Binding-site contacts:
Ligand atom C5 contacts residue ASN20 of chain 1.D at 3.4 Å.
Ligand atom O contacts residue GLN155 of chain 1.D at 4.3 Å.
Ligand atom C1 contacts residue LYS17 of chain 1.D at 4.0 Å.
Ligand atom C9 contacts residue TYR156 of chain 1.D at 3.8 Å (hydrophobic).
Ligand atom C2 contacts residue ALA16 of chain 1.D at 4.0 Å (hydrophobic).
Ligand atom C7 contacts residue TYR156 of chain 1.D at 3.7 Å (hydrophobic).
Ligand atom O1 contacts residue TYR156 of chain 1.D at 4.0 Å.
Ligand atom C9 contacts residue LYS17 of chain 1.D at 4.3 Å.
Ligand atom C2 contacts residue ASN20 of chain 1.D at 4.1 Å.
Ligand atom O1 contacts residue GLN155 of chain 1.D at 3.1 Å (h-bond).
Ligand atom C3 contacts residue ASN20 of chain 1.D at 4.0 Å.
Ligand atom C6 contacts residue ASN20 of chain 1.D at 4.0 Å.
Ligand atom C10 contacts residue GLN155 of chain 1.D at 3.8 Å.
Ligand atom O2 contacts residue ASN20 of chain 1.D at 3.5 Å (h-bond).
Ligand atom C8 contacts residue TYR156 of chain 1.D at 4.2 Å (hydrophobic).
Ligand atom C1 contacts residue ALA16 of chain 1.D at 3.9 Å (hydrophobic).
Ligand atom C contacts residue LYS17 of chain 1.D at 4.2 Å.
Ligand atom C4 contacts residue ASN20 of chain 1.D at 3.3 Å.

This protein binds this small molecule.
Small molecule (SMILES): O=C(O)c1cc2ccccc2cc1O

Sequence of chain 1.D:
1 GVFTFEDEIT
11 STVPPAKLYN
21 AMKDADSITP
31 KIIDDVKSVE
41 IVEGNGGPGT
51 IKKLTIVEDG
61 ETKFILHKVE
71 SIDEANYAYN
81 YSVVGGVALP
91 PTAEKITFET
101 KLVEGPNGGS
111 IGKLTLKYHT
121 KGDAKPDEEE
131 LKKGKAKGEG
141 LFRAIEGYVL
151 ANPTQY